Binding-site contacts:
Ligand atom C13 contacts residue PHE350 of chain 2.A at 3.4 Å (hydrophobic).
Ligand atom C10 contacts residue PHE393 of chain 2.A at 3.6 Å (hydrophobic).
Ligand atom C13 contacts residue PHE388 of chain 2.A at 3.3 Å (hydrophobic).
Ligand atom O7 contacts residue CO1 of chain 2.B at 2.3 Å.
Ligand atom O5 contacts residue CO1 of chain 2.B at 2.2 Å.
Ligand atom O7 contacts residue HIS277 of chain 2.A at 3.1 Å (h-bond).
Ligand atom C11 contacts residue PHE393 of chain 2.A at 3.6 Å (hydrophobic).
Ligand atom C12 contacts residue GLN348 of chain 2.A at 3.7 Å.
Ligand atom F3 contacts residue PHE350 of chain 2.A at 3.6 Å.
Ligand atom O5 contacts residue HIS277 of chain 2.A at 3.8 Å.
Ligand atom O5 contacts residue PHE388 of chain 2.A at 3.3 Å.
Ligand atom C2 contacts residue SER236 of chain 2.A at 3.7 Å.
Ligand atom F1 contacts residue PHE393 of chain 2.A at 3.3 Å.
Ligand atom C11 contacts residue PHE350 of chain 2.A at 3.8 Å (hydrophobic).
Ligand atom C1 contacts residue CO1 of chain 2.B at 3.1 Å.
Ligand atom C3 contacts residue SER236 of chain 2.A at 3.8 Å.
Ligand atom C8 contacts residue PHE350 of chain 2.A at 3.3 Å (hydrophobic).
Ligand atom C10 contacts residue PHE350 of chain 2.A at 3.6 Å (hydrophobic).
Ligand atom C6 contacts residue PHE388 of chain 2.A at 3.7 Å (hydrophobic).
Ligand atom ON2 contacts residue PHE350 of chain 2.A at 3.2 Å.
Ligand atom O1 contacts residue PHE393 of chain 2.A at 3.2 Å.
Ligand atom C1 contacts residue PHE388 of chain 2.A at 3.7 Å (hydrophobic).
Ligand atom C12 contacts residue GLY389 of chain 2.A at 3.4 Å.
Ligand atom O7 contacts residue GLU363 of chain 2.A at 3.2 Å (salt-bridge).
Ligand atom C9 contacts residue PHE350 of chain 2.A at 3.4 Å (hydrophobic).
Ligand atom O7 contacts residue PHE350 of chain 2.A at 3.3 Å.
Ligand atom F3 contacts residue LEU337 of chain 2.A at 3.4 Å.
Ligand atom F2 contacts residue PHE393 of chain 2.A at 3.5 Å.
Ligand atom C12 contacts residue PHE350 of chain 2.A at 3.7 Å (hydrophobic).
Ligand atom F2 contacts residue LEU396 of chain 2.A at 3.7 Å.
Ligand atom C13 contacts residue GLY389 of chain 2.A at 3.6 Å.
Ligand atom F2 contacts residue ASN392 of chain 2.A at 3.3 Å.
Ligand atom C6 contacts residue CO1 of chain 2.B at 3.8 Å.
Ligand atom N contacts residue PHE350 of chain 2.A at 3.8 Å.
Ligand atom ON2 contacts residue HIS277 of chain 2.A at 3.4 Å.
Ligand atom ON2 contacts residue PHE361 of chain 2.A at 3.4 Å.
Ligand atom C7 contacts residue PHE388 of chain 2.A at 3.9 Å (hydrophobic).
Ligand atom C7 contacts residue CO1 of chain 2.B at 3.5 Å.
Ligand atom F3 contacts residue LEU396 of chain 2.A at 3.5 Å.
Ligand atom O5 contacts residue HIS195 of chain 2.A at 3.4 Å (h-bond).

Sequence of chain 2.A:
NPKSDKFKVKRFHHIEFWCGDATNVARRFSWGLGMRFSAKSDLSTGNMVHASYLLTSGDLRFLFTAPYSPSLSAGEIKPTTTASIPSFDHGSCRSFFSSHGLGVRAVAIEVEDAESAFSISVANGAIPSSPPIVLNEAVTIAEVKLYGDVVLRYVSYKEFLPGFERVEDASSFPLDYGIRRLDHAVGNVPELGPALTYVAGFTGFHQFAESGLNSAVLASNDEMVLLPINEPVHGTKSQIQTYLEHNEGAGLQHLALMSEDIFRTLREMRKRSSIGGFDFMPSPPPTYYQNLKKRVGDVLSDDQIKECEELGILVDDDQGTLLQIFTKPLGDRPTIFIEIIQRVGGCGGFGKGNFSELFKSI

The protein below binds the small molecule below.
Small molecule (SMILES): O=C1CCCC(=O)C1=C(O)c1ccc(C(F)(F)F)cc1[N+](=O)[O-]